A small-molecule ligand and the protein it binds are described below.
Small molecule (SMILES): CC(C)Oc1cc(Nc2nc(N[C@@H](C)c3ccc(F)cn3)ncc2Cl)[nH]n1

Sequence of chain 2.A:
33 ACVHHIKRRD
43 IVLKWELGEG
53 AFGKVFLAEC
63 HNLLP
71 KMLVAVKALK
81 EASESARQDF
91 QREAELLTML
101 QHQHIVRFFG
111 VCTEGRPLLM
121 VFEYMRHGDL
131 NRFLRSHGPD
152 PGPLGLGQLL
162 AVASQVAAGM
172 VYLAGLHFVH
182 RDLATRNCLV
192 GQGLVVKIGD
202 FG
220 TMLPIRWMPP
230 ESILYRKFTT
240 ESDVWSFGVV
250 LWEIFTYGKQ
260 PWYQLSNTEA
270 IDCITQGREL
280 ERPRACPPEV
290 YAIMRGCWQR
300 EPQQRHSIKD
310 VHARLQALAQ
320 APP

Binding-site contacts:
Ligand atom C15 contacts residue LEU190 of chain 2.A at 3.6 Å (hydrophobic).
Ligand atom C10 contacts residue VAL57 of chain 2.A at 3.6 Å (hydrophobic).
Ligand atom N7 contacts residue MET125 of chain 2.A at 3.6 Å (h-bond).
Ligand atom N4 contacts residue LEU190 of chain 2.A at 3.8 Å.
Ligand atom N6 contacts residue ALA75 of chain 2.A at 3.6 Å.
Ligand atom N1 contacts residue MET125 of chain 2.A at 3.1 Å (h-bond).
Ligand atom C5 contacts residue LEU190 of chain 2.A at 3.5 Å (hydrophobic).
Ligand atom CL1 contacts residue GLY128 of chain 2.A at 3.5 Å.
Ligand atom N6 contacts residue TYR124 of chain 2.A at 3.7 Å.
Ligand atom C14 contacts residue LEU190 of chain 2.A at 3.6 Å (hydrophobic).
Ligand atom CL1 contacts residue ARG126 of chain 2.A at 3.6 Å.
Ligand atom N5 contacts residue LEU49 of chain 2.A at 3.5 Å (h-bond).
Ligand atom N7 contacts residue ALA75 of chain 2.A at 3.3 Å.
Ligand atom F1 contacts residue ASP201 of chain 2.A at 3.7 Å.
Ligand atom C17 contacts residue GLY128 of chain 2.A at 3.5 Å.
Ligand atom C4 contacts residue LEU190 of chain 2.A at 3.3 Å (hydrophobic).
Ligand atom O1 contacts residue LEU190 of chain 2.A at 3.5 Å.
Ligand atom C15 contacts residue ASP129 of chain 2.A at 3.6 Å.
Ligand atom C4 contacts residue ALA75 of chain 2.A at 3.6 Å (hydrophobic).
Ligand atom N6 contacts residue MET125 of chain 2.A at 2.9 Å (h-bond).
Ligand atom N6 contacts residue GLU123 of chain 2.A at 3.5 Å (salt-bridge).
Ligand atom C16 contacts residue GLY128 of chain 2.A at 3.5 Å.
Ligand atom C16 contacts residue LEU49 of chain 2.A at 3.6 Å (hydrophobic).
Ligand atom F1 contacts residue ASN188 of chain 2.A at 3.1 Å.
Ligand atom F1 contacts residue CYS189 of chain 2.A at 3.5 Å.
Ligand atom N7 contacts residue GLU123 of chain 2.A at 2.8 Å (salt-bridge).
Ligand atom CL1 contacts residue MET125 of chain 2.A at 3.3 Å.
Ligand atom C1 contacts residue GLY200 of chain 2.A at 3.2 Å.
Ligand atom N7 contacts residue LEU190 of chain 2.A at 3.8 Å.
Ligand atom F1 contacts residue LEU190 of chain 2.A at 3.7 Å.
Ligand atom O1 contacts residue PHE122 of chain 2.A at 3.9 Å.
Ligand atom C3 contacts residue PHE122 of chain 2.A at 3.6 Å (hydrophobic).
Ligand atom C6 contacts residue MET125 of chain 2.A at 3.7 Å (hydrophobic).
Ligand atom C15 contacts residue ARG187 of chain 2.A at 3.4 Å.
Ligand atom CL1 contacts residue LEU49 of chain 2.A at 3.7 Å.
Ligand atom C13 contacts residue GLY200 of chain 2.A at 3.7 Å.
Ligand atom F1 contacts residue ARG187 of chain 2.A at 3.8 Å.
Ligand atom C13 contacts residue LEU190 of chain 2.A at 3.8 Å (hydrophobic).
Ligand atom F1 contacts residue GLY200 of chain 2.A at 3.4 Å.
Ligand atom N1 contacts residue LEU49 of chain 2.A at 3.7 Å.